A small-molecule ligand and the protein it binds are described below.
Small molecule (SMILES): NCCc1ccc(O)c(-c2c(O)c(O)c3c(c2O)C(=O)c2c(cc(O)c(C(=O)O)c2C(=O)O)C3=O)c1

Sequence of chain 1.A:
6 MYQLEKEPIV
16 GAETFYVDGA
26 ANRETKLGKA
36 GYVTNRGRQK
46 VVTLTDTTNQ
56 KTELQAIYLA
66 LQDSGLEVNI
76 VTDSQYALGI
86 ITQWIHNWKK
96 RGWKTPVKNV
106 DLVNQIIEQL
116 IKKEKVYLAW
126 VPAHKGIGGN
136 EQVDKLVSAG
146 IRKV

Binding-site contacts:
Ligand atom OAZ contacts residue ARG147 of chain 1.A at 3.3 Å (salt-bridge).
Ligand atom CAE contacts residue ASP78 of chain 1.A at 3.8 Å.
Ligand atom OAP contacts residue GLU58 of chain 1.A at 2.5 Å (salt-bridge).
Ligand atom CAI contacts residue MN1 of chain 1.B at 3.6 Å.
Ligand atom OAQ contacts residue SER79 of chain 1.A at 3.2 Å (h-bond).
Ligand atom OAP contacts residue ASP78 of chain 1.A at 2.6 Å (salt-bridge).
Ligand atom CAN contacts residue MN1 of chain 1.C at 2.9 Å.
Ligand atom OBJ contacts residue MN1 of chain 1.C at 3.7 Å.
Ligand atom CBB contacts residue ASP139 of chain 1.A at 3.1 Å.
Ligand atom OAT contacts residue TYR81 of chain 1.A at 3.6 Å.
Ligand atom OBJ contacts residue ARG147 of chain 1.A at 2.7 Å (salt-bridge).
Ligand atom OAO contacts residue MN1 of chain 1.B at 1.9 Å.
Ligand atom CAJ contacts residue ASP78 of chain 1.A at 3.3 Å.
Ligand atom CBB contacts residue ARG147 of chain 1.A at 3.8 Å.
Ligand atom CAM contacts residue ASP139 of chain 1.A at 3.7 Å.
Ligand atom OAO contacts residue ARG147 of chain 1.A at 3.7 Å.
Ligand atom CAF contacts residue ASP78 of chain 1.A at 3.6 Å.
Ligand atom OAO contacts residue ASP23 of chain 1.A at 3.2 Å (salt-bridge).
Ligand atom CBC contacts residue ASP139 of chain 1.A at 3.2 Å.
Ligand atom CAL contacts residue ALA128 of chain 1.A at 3.4 Å (hydrophobic).
Ligand atom OAP contacts residue MN1 of chain 1.B at 2.2 Å.
Ligand atom CAM contacts residue ALA128 of chain 1.A at 3.5 Å (hydrophobic).
Ligand atom OAO contacts residue GLU58 of chain 1.A at 3.4 Å (salt-bridge).
Ligand atom CAI contacts residue ASP78 of chain 1.A at 3.8 Å.
Ligand atom CAJ contacts residue MN1 of chain 1.B at 3.2 Å.
Ligand atom CAN contacts residue ASP78 of chain 1.A at 3.6 Å.
Ligand atom OBJ contacts residue ASP139 of chain 1.A at 2.4 Å (salt-bridge).
Ligand atom CAN contacts residue MN1 of chain 1.B at 3.0 Å.
Ligand atom CAM contacts residue MN1 of chain 1.C at 2.8 Å.
Ligand atom CAJ contacts residue GLU58 of chain 1.A at 3.7 Å.
Ligand atom CAF contacts residue SER79 of chain 1.A at 3.7 Å.
Ligand atom CBF contacts residue ALA128 of chain 1.A at 3.7 Å (hydrophobic).
Ligand atom CBA contacts residue ALA128 of chain 1.A at 3.5 Å (hydrophobic).
Ligand atom OAO contacts residue MN1 of chain 1.C at 2.3 Å.
Ligand atom OAQ contacts residue TYR81 of chain 1.A at 3.8 Å.
Ligand atom OAZ contacts residue MN1 of chain 1.C at 2.0 Å.
Ligand atom OAZ contacts residue ASP139 of chain 1.A at 2.3 Å (salt-bridge).
Ligand atom OAQ contacts residue GLN80 of chain 1.A at 3.7 Å.
Ligand atom CAK contacts residue ALA128 of chain 1.A at 3.7 Å (hydrophobic).
Ligand atom OAO contacts residue ASP78 of chain 1.A at 3.0 Å (salt-bridge).